Sequence of chain 1.G:
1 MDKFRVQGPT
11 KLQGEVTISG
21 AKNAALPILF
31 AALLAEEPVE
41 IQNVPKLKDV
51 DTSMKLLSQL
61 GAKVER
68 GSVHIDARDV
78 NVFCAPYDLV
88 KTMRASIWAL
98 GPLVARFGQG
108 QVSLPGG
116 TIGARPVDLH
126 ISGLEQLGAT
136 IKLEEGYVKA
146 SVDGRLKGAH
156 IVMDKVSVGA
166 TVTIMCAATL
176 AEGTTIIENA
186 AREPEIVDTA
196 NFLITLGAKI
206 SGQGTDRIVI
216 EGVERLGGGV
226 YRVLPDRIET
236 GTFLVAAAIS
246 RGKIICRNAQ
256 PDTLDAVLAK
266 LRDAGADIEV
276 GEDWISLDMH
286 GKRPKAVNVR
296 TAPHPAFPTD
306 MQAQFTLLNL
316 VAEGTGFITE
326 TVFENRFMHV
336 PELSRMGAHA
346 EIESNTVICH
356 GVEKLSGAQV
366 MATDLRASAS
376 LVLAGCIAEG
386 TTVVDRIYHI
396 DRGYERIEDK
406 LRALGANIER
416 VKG

Binding-site contacts:
Ligand atom C8 contacts residue ASN23 of chain 1.G at 3.6 Å.
Ligand atom O2A contacts residue VAL163 of chain 1.G at 2.8 Å (h-bond).
Ligand atom O1B contacts residue GLY164 of chain 1.G at 2.9 Å (h-bond).
Ligand atom O7 contacts residue TRP95 of chain 1.G at 3.6 Å.
Ligand atom N3U contacts residue PRO121 of chain 1.G at 3.1 Å (h-bond).
Ligand atom O2A contacts residue SER162 of chain 1.G at 3.6 Å.
Ligand atom C5U contacts residue PRO121 of chain 1.G at 3.5 Å (hydrophobic).
Ligand atom C4U contacts residue ASP123 of chain 1.G at 3.4 Å.
Ligand atom O4 contacts residue THR304 of chain 1.G at 3.6 Å.
Ligand atom O2E contacts residue LEU370 of chain 1.G at 3.4 Å.
Ligand atom O1A contacts residue GLY164 of chain 1.G at 3.6 Å (h-bond).
Ligand atom O4U contacts residue ASP123 of chain 1.G at 3.2 Å (salt-bridge).
Ligand atom C7 contacts residue ASN23 of chain 1.G at 3.5 Å.
Ligand atom PA contacts residue VAL163 of chain 1.G at 3.7 Å.
Ligand atom O1A contacts residue VAL163 of chain 1.G at 3.7 Å.
Ligand atom O2D contacts residue ALA119 of chain 1.G at 3.0 Å (h-bond).
Ligand atom C1E contacts residue LYS22 of chain 1.G at 3.7 Å.
Ligand atom O7 contacts residue ASN23 of chain 1.G at 3.2 Å.
Ligand atom C5U contacts residue SER162 of chain 1.G at 3.4 Å.
Ligand atom O2B contacts residue ARG120 of chain 1.G at 3.1 Å (salt-bridge).
Ligand atom C4 contacts residue ASP305 of chain 1.G at 3.4 Å.
Ligand atom O4 contacts residue PHE328 of chain 1.G at 3.7 Å.
Ligand atom C6U contacts residue SER162 of chain 1.G at 3.6 Å.
Ligand atom O3 contacts residue ASN23 of chain 1.G at 3.3 Å (h-bond).
Ligand atom O1E contacts residue ASN23 of chain 1.G at 3.6 Å (h-bond).
Ligand atom N3U contacts residue ASP123 of chain 1.G at 2.7 Å (salt-bridge).
Ligand atom O4U contacts residue VAL122 of chain 1.G at 3.2 Å.
Ligand atom C3E contacts residue ASP305 of chain 1.G at 3.3 Å.
Ligand atom C3E contacts residue ARG331 of chain 1.G at 3.4 Å.
Ligand atom C2U contacts residue PRO121 of chain 1.G at 3.6 Å (hydrophobic).
Ligand atom O1E contacts residue LYS22 of chain 1.G at 2.7 Å (salt-bridge).
Ligand atom O4 contacts residue ASP305 of chain 1.G at 2.9 Å (salt-bridge).
Ligand atom C4U contacts residue LEU124 of chain 1.G at 3.7 Å (hydrophobic).
Ligand atom O3D contacts residue VAL327 of chain 1.G at 2.8 Å (h-bond).
Ligand atom O3 contacts residue ASP305 of chain 1.G at 3.3 Å (salt-bridge).
Ligand atom O4U contacts residue LEU124 of chain 1.G at 2.8 Å (h-bond).
Ligand atom C4U contacts residue PRO121 of chain 1.G at 3.1 Å (hydrophobic).
Ligand atom O4U contacts residue PRO121 of chain 1.G at 3.4 Å (h-bond).
Ligand atom O1A contacts residue SER162 of chain 1.G at 2.9 Å (h-bond).
Ligand atom O2U contacts residue PRO121 of chain 1.G at 3.3 Å.

A small-molecule ligand and the protein it binds are described below.
Small molecule (SMILES): CC(=O)N[C@H]1[C@@H](O[P](=O)(O)O[P](=O)(O)OC[C@H]2O[C@@H](n3ccc(=O)[nH]c3=O)[C@H](O)[C@@H]2O)O[C@H](CO)[C@@H](O)[C@@H]1O[C@H](C)C(=O)O